A small-molecule ligand and the protein it binds are described below.
Small molecule (SMILES): Cc1cc(CNCCS(C)(=O)=O)ccc1Br

Sequence of chain 1.A:
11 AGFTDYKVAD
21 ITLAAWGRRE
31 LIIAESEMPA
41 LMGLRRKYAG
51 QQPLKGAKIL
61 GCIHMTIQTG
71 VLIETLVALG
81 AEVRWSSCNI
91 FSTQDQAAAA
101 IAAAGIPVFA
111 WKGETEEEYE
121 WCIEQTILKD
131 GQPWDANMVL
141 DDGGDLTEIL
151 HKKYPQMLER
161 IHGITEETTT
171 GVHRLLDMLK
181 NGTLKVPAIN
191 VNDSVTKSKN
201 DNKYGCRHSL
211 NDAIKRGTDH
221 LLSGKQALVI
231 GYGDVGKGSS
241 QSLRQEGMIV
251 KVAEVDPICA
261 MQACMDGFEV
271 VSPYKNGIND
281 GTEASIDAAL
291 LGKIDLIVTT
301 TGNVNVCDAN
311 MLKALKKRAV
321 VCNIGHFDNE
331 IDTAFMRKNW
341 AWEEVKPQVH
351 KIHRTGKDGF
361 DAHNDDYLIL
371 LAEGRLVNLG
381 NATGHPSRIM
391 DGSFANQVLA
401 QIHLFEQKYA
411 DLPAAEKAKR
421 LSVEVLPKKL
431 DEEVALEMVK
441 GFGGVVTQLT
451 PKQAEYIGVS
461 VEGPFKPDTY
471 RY

Binding-site contacts:
Ligand atom BR contacts residue LEU426 of chain 1.A at 3.2 Å.
Ligand atom C2 contacts residue HIS403 of chain 1.A at 3.4 Å.
Ligand atom C5 contacts residue LEU430 of chain 1.A at 3.7 Å (hydrophobic).
Ligand atom C1 contacts residue HIS403 of chain 1.A at 3.3 Å.
Ligand atom O1 contacts residue PRO427 of chain 1.A at 3.7 Å.
Ligand atom C3 contacts residue PRO427 of chain 1.A at 3.9 Å (hydrophobic).
Ligand atom C contacts residue VAL425 of chain 1.A at 3.6 Å (hydrophobic).
Ligand atom C contacts residue PRO427 of chain 1.A at 4.3 Å (hydrophobic).
Ligand atom C contacts residue ILE189 of chain 1.A at 3.9 Å (hydrophobic).
Ligand atom C2 contacts residue PRO427 of chain 1.A at 3.9 Å (hydrophobic).
Ligand atom C5 contacts residue PRO427 of chain 1.A at 3.8 Å (hydrophobic).
Ligand atom C6 contacts residue PRO427 of chain 1.A at 3.5 Å (hydrophobic).
Ligand atom C contacts residue HIS403 of chain 1.A at 3.5 Å.
Ligand atom C6 contacts residue HIS403 of chain 1.A at 3.5 Å.
Ligand atom C7 contacts residue HIS403 of chain 1.A at 4.3 Å.
Ligand atom C10 contacts residue PRO427 of chain 1.A at 4.5 Å (hydrophobic).
Ligand atom BR contacts residue ILE189 of chain 1.A at 3.4 Å.
Ligand atom BR contacts residue HIS403 of chain 1.A at 3.8 Å.
Ligand atom C1 contacts residue PRO427 of chain 1.A at 3.8 Å (hydrophobic).
Ligand atom C3 contacts residue HIS403 of chain 1.A at 3.6 Å.
Ligand atom C4 contacts residue PRO427 of chain 1.A at 3.9 Å (hydrophobic).
Ligand atom BR contacts residue PRO427 of chain 1.A at 4.0 Å.
Ligand atom C5 contacts residue HIS403 of chain 1.A at 3.5 Å.
Ligand atom C4 contacts residue HIS403 of chain 1.A at 3.7 Å.
Ligand atom C4 contacts residue LEU430 of chain 1.A at 4.3 Å (hydrophobic).
Ligand atom C6 contacts residue LEU430 of chain 1.A at 4.5 Å (hydrophobic).
Ligand atom BR contacts residue ALA400 of chain 1.A at 4.5 Å.
Ligand atom C10 contacts residue LEU430 of chain 1.A at 3.7 Å (hydrophobic).
Ligand atom O1 contacts residue LYS429 of chain 1.A at 3.3 Å.
Ligand atom S contacts residue PRO427 of chain 1.A at 4.3 Å.
Ligand atom C9 contacts residue PRO427 of chain 1.A at 3.8 Å (hydrophobic).